A protein and the small-molecule ligand that binds it are described below.
Small molecule (SMILES): CC(=O)N[C@@H]1[C@@H](O)[C@H](O)[C@@H](CO)O[C@H]1O

Sequence of chain 1.D:
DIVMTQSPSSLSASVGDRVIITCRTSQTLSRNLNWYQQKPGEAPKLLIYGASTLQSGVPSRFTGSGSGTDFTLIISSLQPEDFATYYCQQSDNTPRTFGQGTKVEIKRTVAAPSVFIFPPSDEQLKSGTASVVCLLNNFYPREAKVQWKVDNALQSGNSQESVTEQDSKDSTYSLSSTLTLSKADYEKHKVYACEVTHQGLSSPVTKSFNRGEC

Binding-site contacts:
Ligand atom C3 contacts residue GLU46 of chain 1.C at 4.4 Å.
Ligand atom C8 contacts residue ASP1 of chain 1.D at 3.8 Å.
Ligand atom C8 contacts residue THR97 of chain 1.D at 3.5 Å.
Ligand atom C8 contacts residue ASN60 of chain 1.C at 4.3 Å.
Ligand atom O7 contacts residue GLU46 of chain 1.C at 3.7 Å.
Ligand atom C1 contacts residue TRP47 of chain 1.C at 4.4 Å (hydrophobic).
Ligand atom N2 contacts residue TRP47 of chain 1.C at 4.4 Å.
Ligand atom C2 contacts residue TRP47 of chain 1.C at 4.3 Å (hydrophobic).
Ligand atom C4 contacts residue GLU46 of chain 1.C at 3.3 Å.
Ligand atom C2 contacts residue GLU46 of chain 1.C at 4.3 Å.
Ligand atom O6 contacts residue SER62 of chain 1.C at 3.8 Å.
Ligand atom O6 contacts residue LEU63 of chain 1.C at 3.5 Å.
Ligand atom C7 contacts residue TRP47 of chain 1.C at 4.2 Å (hydrophobic).
Ligand atom C1 contacts residue SER62 of chain 1.C at 3.6 Å.
Ligand atom C5 contacts residue ASN60 of chain 1.C at 3.6 Å.
Ligand atom O6 contacts residue ARG38 of chain 1.C at 4.0 Å.
Ligand atom O7 contacts residue TRP47 of chain 1.C at 3.4 Å (h-bond).
Ligand atom C6 contacts residue ARG38 of chain 1.C at 3.5 Å.
Ligand atom N2 contacts residue ASN60 of chain 1.C at 3.0 Å (h-bond).
Ligand atom C6 contacts residue LEU63 of chain 1.C at 4.1 Å (hydrophobic).
Ligand atom C1 contacts residue ASN60 of chain 1.C at 1.4 Å.
Ligand atom C7 contacts residue ASN60 of chain 1.C at 3.9 Å.
Ligand atom O4 contacts residue GLU46 of chain 1.C at 3.8 Å.
Ligand atom C4 contacts residue ASN60 of chain 1.C at 4.2 Å.
Ligand atom C5 contacts residue SER62 of chain 1.C at 3.7 Å.
Ligand atom C2 contacts residue ASN60 of chain 1.C at 2.5 Å.
Ligand atom C8 contacts residue PRO95 of chain 1.D at 3.6 Å (hydrophobic).
Ligand atom C8 contacts residue ARG96 of chain 1.D at 3.5 Å.
Ligand atom C7 contacts residue ARG96 of chain 1.D at 4.2 Å.
Ligand atom C6 contacts residue SER62 of chain 1.C at 4.4 Å.
Ligand atom O5 contacts residue LEU63 of chain 1.C at 3.8 Å.
Ligand atom O5 contacts residue SER62 of chain 1.C at 3.5 Å.
Ligand atom C3 contacts residue ASN60 of chain 1.C at 3.8 Å.
Ligand atom O5 contacts residue ASN60 of chain 1.C at 2.3 Å (h-bond).
Ligand atom O7 contacts residue ARG96 of chain 1.D at 4.0 Å.
Ligand atom O3 contacts residue GLU46 of chain 1.C at 4.1 Å.
Ligand atom C5 contacts residue GLU46 of chain 1.C at 3.7 Å.
Ligand atom C6 contacts residue GLU46 of chain 1.C at 3.4 Å.
Ligand atom O7 contacts residue ASN60 of chain 1.C at 4.4 Å.
Ligand atom O5 contacts residue GLU46 of chain 1.C at 4.0 Å.

Sequence of chain 1.C:
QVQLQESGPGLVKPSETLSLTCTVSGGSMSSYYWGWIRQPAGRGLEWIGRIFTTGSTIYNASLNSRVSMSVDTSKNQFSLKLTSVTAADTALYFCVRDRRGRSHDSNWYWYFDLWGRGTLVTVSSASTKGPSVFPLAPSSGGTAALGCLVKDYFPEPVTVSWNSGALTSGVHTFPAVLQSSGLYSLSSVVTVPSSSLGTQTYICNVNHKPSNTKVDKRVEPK